Binding-site contacts:
Ligand atom C6 contacts residue THR1 of chain 1.K at 3.6 Å.
Ligand atom C2 contacts residue GLY47 of chain 1.K at 3.3 Å.
Ligand atom C8 contacts residue THR1 of chain 1.K at 3.0 Å.
Ligand atom C3 contacts residue ALA46 of chain 1.K at 4.2 Å (hydrophobic).
Ligand atom C8 contacts residue GLY47 of chain 1.K at 3.9 Å.
Ligand atom O49 contacts residue THR21 of chain 1.K at 3.4 Å (h-bond).
Ligand atom C2 contacts residue ALA46 of chain 1.K at 3.4 Å (hydrophobic).
Ligand atom C11 contacts residue THR1 of chain 1.K at 3.0 Å.
Ligand atom C18 contacts residue GLY47 of chain 1.K at 3.3 Å.
Ligand atom C2 contacts residue GLY48 of chain 1.K at 4.0 Å.
Ligand atom C3 contacts residue GLY48 of chain 1.K at 4.1 Å.
Ligand atom C1 contacts residue MET45 of chain 1.K at 4.2 Å (hydrophobic).
Ligand atom O21 contacts residue ALA46 of chain 1.K at 4.2 Å.
Ligand atom C12 contacts residue TYR170 of chain 1.K at 3.8 Å (hydrophobic).
Ligand atom O13 contacts residue THR1 of chain 1.K at 4.0 Å.
Ligand atom C2 contacts residue MET45 of chain 1.K at 3.5 Å (hydrophobic).
Ligand atom C10 contacts residue THR1 of chain 1.K at 2.7 Å.
Ligand atom N22 contacts residue THR1 of chain 1.K at 3.8 Å.
Ligand atom O21 contacts residue GLY47 of chain 1.K at 3.2 Å (h-bond).
Ligand atom C5 contacts residue ALA49 of chain 1.K at 3.7 Å (hydrophobic).
Ligand atom C7 contacts residue GLY47 of chain 1.K at 3.8 Å.
Ligand atom C3 contacts residue MET45 of chain 1.K at 3.4 Å (hydrophobic).
Ligand atom C1 contacts residue THR1 of chain 1.K at 3.9 Å.
Ligand atom C1 contacts residue ALA46 of chain 1.K at 3.7 Å (hydrophobic).
Ligand atom C12 contacts residue SER131 of chain 1.K at 3.6 Å.
Ligand atom O13 contacts residue THR21 of chain 1.K at 4.1 Å.
Ligand atom C3 contacts residue ALA49 of chain 1.K at 3.6 Å (hydrophobic).
Ligand atom N22 contacts residue GLY47 of chain 1.K at 2.7 Å (h-bond).
Ligand atom C6 contacts residue GLY47 of chain 1.K at 3.5 Å.
Ligand atom C4 contacts residue ALA49 of chain 1.K at 3.6 Å (hydrophobic).
Ligand atom C7 contacts residue THR1 of chain 1.K at 2.6 Å.
Ligand atom C11 contacts residue THR21 of chain 1.K at 3.3 Å.
Ligand atom C23 contacts residue GLY47 of chain 1.K at 3.2 Å.
Ligand atom C12 contacts residue THR1 of chain 1.K at 3.5 Å.
Ligand atom O21 contacts residue THR1 of chain 1.K at 2.5 Å (h-bond).
Ligand atom C9 contacts residue THR1 of chain 1.K at 1.7 Å.
Ligand atom C11 contacts residue ARG19 of chain 1.K at 3.5 Å.
Ligand atom C2 contacts residue ALA49 of chain 1.K at 4.1 Å (hydrophobic).
Ligand atom C1 contacts residue GLY47 of chain 1.K at 2.7 Å.
Ligand atom C11 contacts residue TYR170 of chain 1.K at 3.4 Å (hydrophobic).

Sequence of chain 1.K:
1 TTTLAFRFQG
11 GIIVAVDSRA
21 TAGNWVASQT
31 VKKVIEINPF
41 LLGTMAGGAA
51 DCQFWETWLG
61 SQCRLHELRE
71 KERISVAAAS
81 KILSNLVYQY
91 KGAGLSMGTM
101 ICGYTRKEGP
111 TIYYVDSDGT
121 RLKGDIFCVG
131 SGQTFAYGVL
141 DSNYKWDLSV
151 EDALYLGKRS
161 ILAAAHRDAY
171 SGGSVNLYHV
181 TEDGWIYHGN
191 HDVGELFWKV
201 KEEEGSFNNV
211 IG

A protein and the small-molecule ligand that binds it are described below.
Small molecule (SMILES): CC(=O)N[C@@H](Cc1ccccc1)[C@@H](O)[C@@]1(C)CO1